Sequence of chain 1.C:
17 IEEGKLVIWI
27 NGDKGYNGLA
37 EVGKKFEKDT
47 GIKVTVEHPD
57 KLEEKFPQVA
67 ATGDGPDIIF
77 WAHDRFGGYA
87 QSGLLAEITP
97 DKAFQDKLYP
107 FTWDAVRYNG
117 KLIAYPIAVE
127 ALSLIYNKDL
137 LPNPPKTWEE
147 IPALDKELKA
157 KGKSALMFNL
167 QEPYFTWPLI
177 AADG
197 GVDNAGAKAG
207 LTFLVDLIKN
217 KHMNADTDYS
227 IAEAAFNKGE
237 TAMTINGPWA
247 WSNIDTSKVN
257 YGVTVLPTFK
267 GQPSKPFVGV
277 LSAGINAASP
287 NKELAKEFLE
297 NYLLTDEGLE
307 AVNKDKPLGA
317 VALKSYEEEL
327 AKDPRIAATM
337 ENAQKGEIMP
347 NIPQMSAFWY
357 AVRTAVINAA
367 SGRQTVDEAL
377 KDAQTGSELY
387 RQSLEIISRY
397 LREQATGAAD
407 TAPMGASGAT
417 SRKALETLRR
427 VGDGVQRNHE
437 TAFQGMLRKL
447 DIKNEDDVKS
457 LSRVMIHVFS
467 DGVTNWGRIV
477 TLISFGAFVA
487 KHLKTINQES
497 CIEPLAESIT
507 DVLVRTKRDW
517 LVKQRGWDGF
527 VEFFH

A protein and the small-molecule ligand that binds it are described below.
Small molecule (SMILES): Cc1c(Cl)c2c(Cl)c(C)c1-c1c(-c3ccc(F)cc3)sc3ncnc(c13)O[C@@H](C(=O)O)Cc1cc(ccc1OCc1ccnc(-c3ccc(OC[C@H]4COCCO4)cc3)n1)OC[C@@H](CN1CCN(C)CC1)O2

Binding-site contacts:
Ligand atom C9 contacts residue THR477 of chain 1.C at 3.6 Å.
Ligand atom C26 contacts residue ARG474 of chain 1.C at 3.2 Å.
Ligand atom N1 contacts residue THR477 of chain 1.C at 3.5 Å (h-bond).
Ligand atom N2 contacts residue GLY473 of chain 1.C at 3.3 Å (h-bond).
Ligand atom C37 contacts residue THR477 of chain 1.C at 3.6 Å.
Ligand atom S1 contacts residue VAL464 of chain 1.C at 3.8 Å.
Ligand atom O6 contacts residue ALA438 of chain 1.C at 3.6 Å.
Ligand atom C15 contacts residue ARG474 of chain 1.C at 3.3 Å.
Ligand atom O1 contacts residue THR477 of chain 1.C at 3.8 Å.
Ligand atom F1 contacts residue VAL460 of chain 1.C at 3.4 Å.
Ligand atom C2 contacts residue PHE530 of chain 1.C at 3.6 Å (hydrophobic).
Ligand atom N4 contacts residue THR477 of chain 1.C at 3.7 Å.
Ligand atom C44 contacts residue ALA438 of chain 1.C at 3.7 Å (hydrophobic).
Ligand atom F1 contacts residue LEU446 of chain 1.C at 3.7 Å.
Ligand atom C49 contacts residue VAL464 of chain 1.C at 3.3 Å (hydrophobic).
Ligand atom C23 contacts residue VAL464 of chain 1.C at 3.6 Å (hydrophobic).
Ligand atom C22 contacts residue VAL460 of chain 1.C at 3.7 Å (hydrophobic).
Ligand atom C5 contacts residue VAL431 of chain 1.C at 3.6 Å (hydrophobic).
Ligand atom C20 contacts residue PHE481 of chain 1.C at 3.6 Å (hydrophobic).
Ligand atom S1 contacts residue LEU478 of chain 1.C at 3.7 Å.
Ligand atom O4 contacts residue ARG474 of chain 1.C at 2.9 Å (salt-bridge).
Ligand atom C38 contacts residue THR477 of chain 1.C at 3.6 Å.
Ligand atom F1 contacts residue MET442 of chain 1.C at 3.5 Å.
Ligand atom C10 contacts residue GLY473 of chain 1.C at 3.5 Å.
Ligand atom C16 contacts residue VAL464 of chain 1.C at 3.5 Å (hydrophobic).
Ligand atom O3 contacts residue ARG474 of chain 1.C at 3.1 Å (salt-bridge).
Ligand atom N3 contacts residue LEU478 of chain 1.C at 3.6 Å.
Ligand atom C43 contacts residue ALA438 of chain 1.C at 3.3 Å (hydrophobic).
Ligand atom C11 contacts residue THR477 of chain 1.C at 3.5 Å.
Ligand atom C33 contacts residue PHE481 of chain 1.C at 3.5 Å (hydrophobic).
Ligand atom C7 contacts residue GLY473 of chain 1.C at 3.5 Å.
Ligand atom C36 contacts residue PHE439 of chain 1.C at 3.5 Å (hydrophobic).
Ligand atom C21 contacts residue MET442 of chain 1.C at 3.6 Å (hydrophobic).
Ligand atom C19 contacts residue MET461 of chain 1.C at 3.7 Å (hydrophobic).
Ligand atom C8 contacts residue THR477 of chain 1.C at 3.2 Å.
Ligand atom C19 contacts residue PHE481 of chain 1.C at 3.7 Å (hydrophobic).
Ligand atom C21 contacts residue VAL460 of chain 1.C at 3.6 Å (hydrophobic).
Ligand atom CL1 contacts residue ALA438 of chain 1.C at 3.8 Å.
Ligand atom CL1 contacts residue PHE439 of chain 1.C at 3.7 Å.
Ligand atom C20 contacts residue LEU457 of chain 1.C at 3.7 Å (hydrophobic).